Binding-site contacts:
Ligand atom C29 contacts residue GLY118 of chain 1.A at 3.3 Å.
Ligand atom C14 contacts residue TYR70 of chain 1.A at 3.4 Å (hydrophobic).
Ligand atom C2 contacts residue TYR334 of chain 1.A at 3.6 Å (hydrophobic).
Ligand atom C42 contacts residue HIS440 of chain 1.A at 3.4 Å.
Ligand atom N11 contacts residue TYR334 of chain 1.A at 3.6 Å.
Ligand atom C41 contacts residue PHE330 of chain 1.A at 3.5 Å (hydrophobic).
Ligand atom C3 contacts residue TYR334 of chain 1.A at 3.6 Å (hydrophobic).
Ligand atom C42 contacts residue TYR442 of chain 1.A at 3.8 Å (hydrophobic).
Ligand atom C33 contacts residue HIS440 of chain 1.A at 3.7 Å.
Ligand atom C34 contacts residue PHE330 of chain 1.A at 3.5 Å (hydrophobic).
Ligand atom C39 contacts residue PHE330 of chain 1.A at 3.4 Å (hydrophobic).
Ligand atom C5 contacts residue PHE331 of chain 1.A at 3.7 Å (hydrophobic).
Ligand atom C39 contacts residue TRP84 of chain 1.A at 3.6 Å (hydrophobic).
Ligand atom N36 contacts residue TRP84 of chain 1.A at 3.1 Å.
Ligand atom C30 contacts residue TRP84 of chain 1.A at 3.7 Å (hydrophobic).
Ligand atom C6 contacts residue ILE287 of chain 1.A at 3.5 Å (hydrophobic).
Ligand atom C40 contacts residue PHE330 of chain 1.A at 3.6 Å (hydrophobic).
Ligand atom C40 contacts residue TYR334 of chain 1.A at 3.8 Å (hydrophobic).
Ligand atom C3 contacts residue PHE330 of chain 1.A at 3.6 Å (hydrophobic).
Ligand atom C25 contacts residue TYR121 of chain 1.A at 3.2 Å (hydrophobic).
Ligand atom C42 contacts residue PHE330 of chain 1.A at 3.5 Å (hydrophobic).
Ligand atom C31 contacts residue GLY441 of chain 1.A at 3.8 Å.
Ligand atom C33 contacts residue TRP84 of chain 1.A at 3.6 Å (hydrophobic).
Ligand atom C29 contacts residue GLY117 of chain 1.A at 3.8 Å.
Ligand atom C27 contacts residue TRP84 of chain 1.A at 3.6 Å (hydrophobic).
Ligand atom C35 contacts residue TRP84 of chain 1.A at 3.3 Å (hydrophobic).
Ligand atom C28 contacts residue TRP84 of chain 1.A at 3.8 Å (hydrophobic).
Ligand atom C24 contacts residue ASP72 of chain 1.A at 3.6 Å.
Ligand atom C30 contacts residue GLU199 of chain 1.A at 3.2 Å.
Ligand atom N32 contacts residue TRP84 of chain 1.A at 3.8 Å.
Ligand atom C15 contacts residue TYR70 of chain 1.A at 3.2 Å (hydrophobic).
Ligand atom C4 contacts residue PHE330 of chain 1.A at 3.7 Å (hydrophobic).
Ligand atom C41 contacts residue TRP432 of chain 1.A at 3.8 Å (hydrophobic).
Ligand atom C42 contacts residue ILE439 of chain 1.A at 3.7 Å (hydrophobic).
Ligand atom N32 contacts residue HIS440 of chain 1.A at 3.0 Å (h-bond).
Ligand atom C34 contacts residue TRP84 of chain 1.A at 3.5 Å (hydrophobic).
Ligand atom C31 contacts residue GLU199 of chain 1.A at 3.4 Å.
Ligand atom C33 contacts residue PHE330 of chain 1.A at 3.7 Å (hydrophobic).
Ligand atom C40 contacts residue TRP432 of chain 1.A at 3.5 Å (hydrophobic).
Ligand atom C3 contacts residue TYR121 of chain 1.A at 3.3 Å (hydrophobic).

Sequence of chain 1.A:
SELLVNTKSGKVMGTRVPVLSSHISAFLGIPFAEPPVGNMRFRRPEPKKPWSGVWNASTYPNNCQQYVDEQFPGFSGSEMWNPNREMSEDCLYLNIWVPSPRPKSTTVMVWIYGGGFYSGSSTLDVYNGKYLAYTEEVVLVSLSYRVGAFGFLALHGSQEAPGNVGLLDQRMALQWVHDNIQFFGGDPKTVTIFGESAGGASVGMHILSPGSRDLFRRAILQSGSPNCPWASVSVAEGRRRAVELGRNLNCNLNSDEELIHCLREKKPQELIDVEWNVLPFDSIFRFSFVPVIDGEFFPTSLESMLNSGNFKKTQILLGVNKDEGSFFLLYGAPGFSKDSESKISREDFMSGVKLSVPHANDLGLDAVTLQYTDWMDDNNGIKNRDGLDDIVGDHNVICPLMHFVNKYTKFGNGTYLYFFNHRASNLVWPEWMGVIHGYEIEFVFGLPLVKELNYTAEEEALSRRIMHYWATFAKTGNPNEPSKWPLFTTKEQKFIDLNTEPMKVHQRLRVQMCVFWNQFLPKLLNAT

A small-molecule ligand and the protein it binds are described below.
Small molecule (SMILES): c1ccc2c(NCCCCCNc3c4c(nc5ccccc35)CCCC4)c3c(nc2c1)CCCC3